Binding-site contacts:
Ligand atom C6 contacts residue TYR220 of chain 1.B at 3.7 Å (hydrophobic).
Ligand atom O4 contacts residue TYR61 of chain 1.B at 3.6 Å.
Ligand atom C5 contacts residue GLU193 of chain 1.B at 3.5 Å.
Ligand atom O2 contacts residue ARG96 of chain 1.B at 2.7 Å (salt-bridge).
Ligand atom C3 contacts residue GLU193 of chain 1.B at 3.6 Å.
Ligand atom C2 contacts residue TYR61 of chain 1.B at 3.4 Å (hydrophobic).
Ligand atom O5 contacts residue GLU193 of chain 1.B at 3.6 Å.
Ligand atom O3 contacts residue THR174 of chain 1.B at 3.5 Å (h-bond).
Ligand atom O5 contacts residue THR174 of chain 1.B at 3.4 Å (h-bond).
Ligand atom C1 contacts residue TYR61 of chain 1.B at 3.7 Å (hydrophobic).
Ligand atom O4 contacts residue GLU13 of chain 1.B at 3.5 Å.
Ligand atom O2 contacts residue LEU90 of chain 1.B at 3.7 Å.
Ligand atom N2 contacts residue THR91 of chain 1.B at 3.4 Å (h-bond).
Ligand atom C4 contacts residue GLU193 of chain 1.B at 3.5 Å.
Ligand atom C6 contacts residue GLU193 of chain 1.B at 3.3 Å.
Ligand atom C5 contacts residue SO41 of chain 1.D at 3.5 Å.
Ligand atom O6 contacts residue GLU193 of chain 1.B at 3.3 Å (salt-bridge).
Ligand atom C2 contacts residue THR91 of chain 1.B at 3.2 Å.
Ligand atom C7 contacts residue GLU193 of chain 1.B at 3.2 Å.
Ligand atom N3 contacts residue THR174 of chain 1.B at 3.7 Å.
Ligand atom O6 contacts residue MET196 of chain 1.B at 3.5 Å.
Ligand atom C2 contacts residue PRO89 of chain 1.B at 3.6 Å (hydrophobic).
Ligand atom C4 contacts residue PRO89 of chain 1.B at 3.4 Å (hydrophobic).
Ligand atom N4 contacts residue TYR220 of chain 1.B at 3.4 Å (h-bond).
Ligand atom O1 contacts residue ARG96 of chain 1.B at 3.0 Å (salt-bridge).
Ligand atom O2 contacts residue THR91 of chain 1.B at 3.0 Å (h-bond).
Ligand atom N4 contacts residue GLU193 of chain 1.B at 3.6 Å.
Ligand atom N2 contacts residue PRO89 of chain 1.B at 2.7 Å (h-bond).
Ligand atom O2 contacts residue TYR61 of chain 1.B at 3.5 Å.
Ligand atom N2 contacts residue TYR61 of chain 1.B at 3.3 Å.
Ligand atom C8 contacts residue GLU193 of chain 1.B at 3.1 Å.
Ligand atom O6 contacts residue TYR220 of chain 1.B at 3.0 Å (h-bond).
Ligand atom C4 contacts residue TYR61 of chain 1.B at 3.5 Å (hydrophobic).
Ligand atom O6 contacts residue THR195 of chain 1.B at 3.5 Å (h-bond).
Ligand atom N1 contacts residue SO41 of chain 1.D at 3.6 Å.
Ligand atom C6 contacts residue TYR61 of chain 1.B at 3.3 Å (hydrophobic).
Ligand atom O4 contacts residue TYR16 of chain 1.B at 3.2 Å.
Ligand atom O3 contacts residue MET196 of chain 1.B at 3.3 Å.
Ligand atom C8 contacts residue TYR61 of chain 1.B at 3.5 Å (hydrophobic).
Ligand atom C6 contacts residue PRO89 of chain 1.B at 3.3 Å (hydrophobic).

Sequence of chain 1.B:
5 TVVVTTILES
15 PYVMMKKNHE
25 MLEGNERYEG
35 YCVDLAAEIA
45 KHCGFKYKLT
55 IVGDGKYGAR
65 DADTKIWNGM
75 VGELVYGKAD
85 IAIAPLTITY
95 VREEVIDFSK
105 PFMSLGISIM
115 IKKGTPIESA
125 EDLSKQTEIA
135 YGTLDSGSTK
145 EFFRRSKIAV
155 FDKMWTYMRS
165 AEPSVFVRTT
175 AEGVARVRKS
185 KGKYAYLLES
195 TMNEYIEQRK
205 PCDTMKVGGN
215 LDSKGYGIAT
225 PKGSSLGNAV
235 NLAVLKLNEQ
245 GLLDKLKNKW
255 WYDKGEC

A small-molecule ligand and the protein it binds are described below.
Small molecule (SMILES): O=C1N=c2cc([N+](=O)[O-])c([N+](=O)[O-])cc2=NC1=O